Sequence of chain 1.A:
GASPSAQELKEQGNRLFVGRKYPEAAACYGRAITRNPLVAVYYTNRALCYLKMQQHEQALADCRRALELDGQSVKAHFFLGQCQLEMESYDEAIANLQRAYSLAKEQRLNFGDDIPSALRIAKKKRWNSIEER

Binding-site contacts:
Ligand atom CK contacts residue EDO1 of chain 1.G at 3.5 Å.
Ligand atom CK contacts residue DCY13 of chain 1.D at 1.9 Å.
Ligand atom CD contacts residue DGN9 of chain 1.D at 4.0 Å.
Ligand atom CC contacts residue DGN9 of chain 1.D at 4.2 Å.
Ligand atom CE contacts residue DGN9 of chain 1.D at 3.9 Å.
Ligand atom CH contacts residue DGN9 of chain 1.D at 3.5 Å.
Ligand atom OB contacts residue LYS52 of chain 1.A at 2.8 Å (salt-bridge).
Ligand atom CJ contacts residue DCY13 of chain 1.D at 2.7 Å.
Ligand atom CD contacts residue DAL10 of chain 1.D at 3.7 Å.
Ligand atom NB contacts residue EDO1 of chain 1.G at 2.7 Å (h-bond).
Ligand atom OB contacts residue PHE17 of chain 1.A at 3.9 Å.
Ligand atom NA contacts residue DCY6 of chain 1.D at 3.8 Å.
Ligand atom NB contacts residue VAL18 of chain 1.A at 4.1 Å.
Ligand atom CE contacts residue PHE17 of chain 1.A at 3.6 Å (hydrophobic).
Ligand atom CA contacts residue DGN9 of chain 1.D at 3.8 Å.
Ligand atom CB contacts residue PHE17 of chain 1.A at 4.0 Å (hydrophobic).
Ligand atom CG contacts residue LYS52 of chain 1.A at 3.6 Å.
Ligand atom CC contacts residue PHE17 of chain 1.A at 3.6 Å (hydrophobic).
Ligand atom CE contacts residue LEU48 of chain 1.A at 4.1 Å (hydrophobic).
Ligand atom CH contacts residue LYS52 of chain 1.A at 3.8 Å.
Ligand atom CK contacts residue ASN14 of chain 1.A at 3.6 Å.
Ligand atom NB contacts residue DCY13 of chain 1.D at 3.7 Å.
Ligand atom CK contacts residue VAL18 of chain 1.A at 3.7 Å (hydrophobic).
Ligand atom OB contacts residue LEU48 of chain 1.A at 4.2 Å.
Ligand atom OB contacts residue DCY6 of chain 1.D at 3.1 Å (h-bond).
Ligand atom CF contacts residue DGN9 of chain 1.D at 3.5 Å.
Ligand atom CE contacts residue DAL10 of chain 1.D at 3.7 Å.
Ligand atom CD contacts residue EDO1 of chain 1.G at 3.5 Å.
Ligand atom NA contacts residue DGN9 of chain 1.D at 2.8 Å (h-bond).
Ligand atom CJ contacts residue VAL18 of chain 1.A at 3.4 Å (hydrophobic).
Ligand atom CG contacts residue DCY6 of chain 1.D at 2.7 Å.
Ligand atom NB contacts residue PHE17 of chain 1.A at 3.8 Å.
Ligand atom CJ contacts residue EDO1 of chain 1.G at 3.6 Å.
Ligand atom OA contacts residue VAL18 of chain 1.A at 3.2 Å.
Ligand atom CH contacts residue DCY6 of chain 1.D at 1.8 Å.
Ligand atom CC contacts residue EDO1 of chain 1.G at 3.6 Å.
Ligand atom CF contacts residue PHE17 of chain 1.A at 4.0 Å (hydrophobic).
Ligand atom OA contacts residue DCY13 of chain 1.D at 3.2 Å (h-bond).
Ligand atom CD contacts residue PHE17 of chain 1.A at 3.4 Å (hydrophobic).
Ligand atom CG contacts residue DGN9 of chain 1.D at 3.7 Å.

This protein binds this small molecule.
Small molecule (SMILES): CC(=O)Nc1ccc(NC(C)=O)cc1